Sequence of chain 5.K:
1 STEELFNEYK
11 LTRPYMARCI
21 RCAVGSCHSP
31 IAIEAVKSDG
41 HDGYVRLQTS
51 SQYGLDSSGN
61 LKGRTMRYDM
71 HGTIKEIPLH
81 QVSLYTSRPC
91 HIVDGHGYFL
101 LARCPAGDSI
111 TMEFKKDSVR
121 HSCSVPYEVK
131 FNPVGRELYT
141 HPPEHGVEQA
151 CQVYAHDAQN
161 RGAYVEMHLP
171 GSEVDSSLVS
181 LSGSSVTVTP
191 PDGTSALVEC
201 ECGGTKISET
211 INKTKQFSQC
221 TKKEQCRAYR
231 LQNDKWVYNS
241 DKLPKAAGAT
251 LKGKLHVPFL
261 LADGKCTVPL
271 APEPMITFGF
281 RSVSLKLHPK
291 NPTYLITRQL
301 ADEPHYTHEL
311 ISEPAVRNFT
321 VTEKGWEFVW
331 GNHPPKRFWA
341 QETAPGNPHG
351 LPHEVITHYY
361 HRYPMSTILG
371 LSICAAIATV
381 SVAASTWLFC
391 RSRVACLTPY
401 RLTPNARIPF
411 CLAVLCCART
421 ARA

This protein binds this small molecule.
Small molecule (SMILES): CC(=O)N[C@@H]1[C@@H](O)[C@H](O)[C@@H](CO)O[C@H]1O

Binding-site contacts:
Ligand atom C2 contacts residue ASN212 of chain 5.K at 2.5 Å.
Ligand atom C5 contacts residue ASN212 of chain 5.K at 3.7 Å.
Ligand atom C1 contacts residue ILE211 of chain 5.K at 4.2 Å (hydrophobic).
Ligand atom C1 contacts residue ASN212 of chain 5.K at 1.4 Å.
Ligand atom N2 contacts residue ILE211 of chain 5.K at 4.0 Å.
Ligand atom C7 contacts residue ASN212 of chain 5.K at 3.7 Å.
Ligand atom C4 contacts residue ASN212 of chain 5.K at 4.2 Å.
Ligand atom O7 contacts residue ASN212 of chain 5.K at 4.1 Å.
Ligand atom N2 contacts residue ASN212 of chain 5.K at 2.9 Å (h-bond).
Ligand atom C3 contacts residue ASN212 of chain 5.K at 3.8 Å.
Ligand atom O5 contacts residue ASN212 of chain 5.K at 2.4 Å (h-bond).